Binding-site contacts:
Ligand atom C2 contacts residue THR119 of chain 2.A at 3.8 Å.
Ligand atom O1G contacts residue PNS1 of chain 2.D at 3.0 Å (h-bond).
Ligand atom O2' contacts residue GLY89 of chain 2.A at 2.8 Å (h-bond).
Ligand atom O1B contacts residue GLY9 of chain 2.A at 3.3 Å.
Ligand atom N1 contacts residue THR119 of chain 2.A at 3.0 Å (h-bond).
Ligand atom O2B contacts residue PNS1 of chain 2.D at 3.7 Å.
Ligand atom O2A contacts residue PHE11 of chain 2.A at 2.9 Å (h-bond).
Ligand atom C5' contacts residue HIS18 of chain 2.A at 3.7 Å.
Ligand atom O5' contacts residue HIS18 of chain 2.A at 3.0 Å (h-bond).
Ligand atom C8 contacts residue HIS18 of chain 2.A at 3.4 Å.
Ligand atom N6 contacts residue TYR123 of chain 2.A at 2.8 Å (h-bond).
Ligand atom O3G contacts residue LYS88 of chain 2.A at 3.5 Å (salt-bridge).
Ligand atom N6 contacts residue GLY17 of chain 2.A at 3.8 Å.
Ligand atom O3G contacts residue GLU99 of chain 2.A at 3.2 Å (salt-bridge).
Ligand atom N7 contacts residue VAL126 of chain 2.A at 3.5 Å (h-bond).
Ligand atom O3B contacts residue PNS1 of chain 2.D at 2.9 Å (h-bond).
Ligand atom N3 contacts residue VAL21 of chain 2.A at 3.7 Å.
Ligand atom O2A contacts residue SER10 of chain 2.A at 2.6 Å (h-bond).
Ligand atom C2' contacts residue GLY89 of chain 2.A at 3.5 Å.
Ligand atom O3G contacts residue PNS1 of chain 2.D at 2.6 Å (h-bond).
Ligand atom PB contacts residue PNS1 of chain 2.D at 3.2 Å.
Ligand atom O1B contacts residue PNS1 of chain 2.D at 2.7 Å (h-bond).
Ligand atom O1B contacts residue SER10 of chain 2.A at 3.0 Å (h-bond).
Ligand atom C2 contacts residue VAL21 of chain 2.A at 3.6 Å (hydrophobic).
Ligand atom N3 contacts residue GLY89 of chain 2.A at 3.4 Å.
Ligand atom C6 contacts residue THR119 of chain 2.A at 3.7 Å.
Ligand atom N6 contacts residue ARG91 of chain 2.A at 3.7 Å.
Ligand atom N9 contacts residue HIS18 of chain 2.A at 3.7 Å.
Ligand atom N6 contacts residue VAL126 of chain 2.A at 3.0 Å (h-bond).
Ligand atom PA contacts residue SER10 of chain 2.A at 3.7 Å.
Ligand atom C5' contacts residue GLY9 of chain 2.A at 3.9 Å.
Ligand atom PA contacts residue HIS18 of chain 2.A at 3.7 Å.
Ligand atom C3A contacts residue SER10 of chain 2.A at 3.5 Å.
Ligand atom N6 contacts residue THR119 of chain 2.A at 3.7 Å.
Ligand atom O1A contacts residue SER128 of chain 2.A at 3.0 Å (h-bond).
Ligand atom O1A contacts residue HIS18 of chain 2.A at 3.3 Å.
Ligand atom O4' contacts residue HIS18 of chain 2.A at 3.0 Å.
Ligand atom PG contacts residue PNS1 of chain 2.D at 3.0 Å.
Ligand atom C1' contacts residue HIS18 of chain 2.A at 3.9 Å.
Ligand atom O2A contacts residue GLY9 of chain 2.A at 3.5 Å.

Sequence of chain 2.A:
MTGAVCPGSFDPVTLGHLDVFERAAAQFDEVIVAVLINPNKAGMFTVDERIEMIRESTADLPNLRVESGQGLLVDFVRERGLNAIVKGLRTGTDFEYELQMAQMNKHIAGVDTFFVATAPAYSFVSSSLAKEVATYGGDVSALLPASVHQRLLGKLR

This protein binds this small molecule.
Small molecule (SMILES): Nc1ncnc2c1ncn2[C@@H]1O[C@H](CO[P](=O)(O)C[P](=O)(O)OP(=O)(O)O)[C@@H](O)[C@H]1O